Binding-site contacts:
Ligand atom C6 contacts residue GLU153 of chain 1.D at 3.6 Å.
Ligand atom C3 contacts residue GLN212 of chain 1.D at 4.2 Å.
Ligand atom O7 contacts residue ASN173 of chain 1.D at 4.5 Å.
Ligand atom C5 contacts residue GLU153 of chain 1.D at 4.0 Å.
Ligand atom O5 contacts residue GLU153 of chain 1.D at 3.2 Å.
Ligand atom C6 contacts residue ILE154 of chain 1.D at 3.7 Å (hydrophobic).
Ligand atom C1 contacts residue GLU152 of chain 1.D at 3.9 Å.
Ligand atom O6 contacts residue LYS216 of chain 1.D at 3.8 Å.
Ligand atom C2 contacts residue GLU153 of chain 1.D at 4.5 Å.
Ligand atom C2 contacts residue ASN173 of chain 1.D at 2.3 Å.
Ligand atom O6 contacts residue GLN212 of chain 1.D at 4.2 Å.
Ligand atom C8 contacts residue GLU152 of chain 1.D at 3.5 Å.
Ligand atom N2 contacts residue GLU152 of chain 1.D at 4.4 Å.
Ligand atom C2 contacts residue GLU152 of chain 1.D at 4.0 Å.
Ligand atom C5 contacts residue GLN212 of chain 1.D at 4.4 Å.
Ligand atom N2 contacts residue ASN173 of chain 1.D at 2.7 Å (h-bond).
Ligand atom C7 contacts residue GLU152 of chain 1.D at 4.1 Å.
Ligand atom C1 contacts residue ASN173 of chain 1.D at 1.4 Å.
Ligand atom C4 contacts residue ASN173 of chain 1.D at 4.1 Å.
Ligand atom C6 contacts residue LYS216 of chain 1.D at 4.1 Å.
Ligand atom O4 contacts residue GLN212 of chain 1.D at 4.1 Å.
Ligand atom C1 contacts residue GLU153 of chain 1.D at 3.9 Å.
Ligand atom C7 contacts residue ASN173 of chain 1.D at 3.4 Å.
Ligand atom C8 contacts residue ASN173 of chain 1.D at 3.3 Å.
Ligand atom C5 contacts residue ASN173 of chain 1.D at 3.6 Å.
Ligand atom C1 contacts residue ILE154 of chain 1.D at 3.8 Å (hydrophobic).
Ligand atom C1 contacts residue GLN212 of chain 1.D at 4.4 Å.
Ligand atom O5 contacts residue GLU152 of chain 1.D at 4.2 Å.
Ligand atom C5 contacts residue ILE154 of chain 1.D at 3.9 Å (hydrophobic).
Ligand atom C3 contacts residue ASN173 of chain 1.D at 3.7 Å.
Ligand atom O5 contacts residue ILE154 of chain 1.D at 2.9 Å (h-bond).
Ligand atom O5 contacts residue ASN173 of chain 1.D at 2.3 Å (h-bond).

Sequence of chain 1.D:
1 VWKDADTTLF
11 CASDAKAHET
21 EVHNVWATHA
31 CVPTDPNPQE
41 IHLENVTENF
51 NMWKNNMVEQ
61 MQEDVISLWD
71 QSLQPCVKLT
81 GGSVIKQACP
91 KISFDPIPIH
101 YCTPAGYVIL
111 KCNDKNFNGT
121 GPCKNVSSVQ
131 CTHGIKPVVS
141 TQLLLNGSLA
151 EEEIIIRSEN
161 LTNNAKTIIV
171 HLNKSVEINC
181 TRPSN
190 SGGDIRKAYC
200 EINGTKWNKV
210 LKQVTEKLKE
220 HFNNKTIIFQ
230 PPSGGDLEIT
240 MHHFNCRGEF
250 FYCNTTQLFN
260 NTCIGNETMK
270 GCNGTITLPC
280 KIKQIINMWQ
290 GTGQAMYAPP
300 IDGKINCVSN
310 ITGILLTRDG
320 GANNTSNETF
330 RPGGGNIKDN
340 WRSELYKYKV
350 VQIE

This protein binds this small molecule.
Small molecule (SMILES): CC(=O)N[C@@H]1[C@@H](O)[C@H](O)[C@@H](CO)O[C@H]1O